Binding-site contacts:
Ligand atom C5 contacts residue ASN160 of chain 1.B at 3.6 Å.
Ligand atom O5 contacts residue ASN159 of chain 1.B at 4.3 Å.
Ligand atom C1 contacts residue ASN159 of chain 1.B at 4.5 Å.
Ligand atom C6 contacts residue ASN160 of chain 1.B at 3.3 Å.
Ligand atom C1 contacts residue ASN160 of chain 1.B at 3.7 Å.
Ligand atom O5 contacts residue ASN160 of chain 1.B at 2.7 Å (h-bond).
Ligand atom O6 contacts residue ASN160 of chain 1.B at 2.6 Å (h-bond).

Sequence of chain 1.B:
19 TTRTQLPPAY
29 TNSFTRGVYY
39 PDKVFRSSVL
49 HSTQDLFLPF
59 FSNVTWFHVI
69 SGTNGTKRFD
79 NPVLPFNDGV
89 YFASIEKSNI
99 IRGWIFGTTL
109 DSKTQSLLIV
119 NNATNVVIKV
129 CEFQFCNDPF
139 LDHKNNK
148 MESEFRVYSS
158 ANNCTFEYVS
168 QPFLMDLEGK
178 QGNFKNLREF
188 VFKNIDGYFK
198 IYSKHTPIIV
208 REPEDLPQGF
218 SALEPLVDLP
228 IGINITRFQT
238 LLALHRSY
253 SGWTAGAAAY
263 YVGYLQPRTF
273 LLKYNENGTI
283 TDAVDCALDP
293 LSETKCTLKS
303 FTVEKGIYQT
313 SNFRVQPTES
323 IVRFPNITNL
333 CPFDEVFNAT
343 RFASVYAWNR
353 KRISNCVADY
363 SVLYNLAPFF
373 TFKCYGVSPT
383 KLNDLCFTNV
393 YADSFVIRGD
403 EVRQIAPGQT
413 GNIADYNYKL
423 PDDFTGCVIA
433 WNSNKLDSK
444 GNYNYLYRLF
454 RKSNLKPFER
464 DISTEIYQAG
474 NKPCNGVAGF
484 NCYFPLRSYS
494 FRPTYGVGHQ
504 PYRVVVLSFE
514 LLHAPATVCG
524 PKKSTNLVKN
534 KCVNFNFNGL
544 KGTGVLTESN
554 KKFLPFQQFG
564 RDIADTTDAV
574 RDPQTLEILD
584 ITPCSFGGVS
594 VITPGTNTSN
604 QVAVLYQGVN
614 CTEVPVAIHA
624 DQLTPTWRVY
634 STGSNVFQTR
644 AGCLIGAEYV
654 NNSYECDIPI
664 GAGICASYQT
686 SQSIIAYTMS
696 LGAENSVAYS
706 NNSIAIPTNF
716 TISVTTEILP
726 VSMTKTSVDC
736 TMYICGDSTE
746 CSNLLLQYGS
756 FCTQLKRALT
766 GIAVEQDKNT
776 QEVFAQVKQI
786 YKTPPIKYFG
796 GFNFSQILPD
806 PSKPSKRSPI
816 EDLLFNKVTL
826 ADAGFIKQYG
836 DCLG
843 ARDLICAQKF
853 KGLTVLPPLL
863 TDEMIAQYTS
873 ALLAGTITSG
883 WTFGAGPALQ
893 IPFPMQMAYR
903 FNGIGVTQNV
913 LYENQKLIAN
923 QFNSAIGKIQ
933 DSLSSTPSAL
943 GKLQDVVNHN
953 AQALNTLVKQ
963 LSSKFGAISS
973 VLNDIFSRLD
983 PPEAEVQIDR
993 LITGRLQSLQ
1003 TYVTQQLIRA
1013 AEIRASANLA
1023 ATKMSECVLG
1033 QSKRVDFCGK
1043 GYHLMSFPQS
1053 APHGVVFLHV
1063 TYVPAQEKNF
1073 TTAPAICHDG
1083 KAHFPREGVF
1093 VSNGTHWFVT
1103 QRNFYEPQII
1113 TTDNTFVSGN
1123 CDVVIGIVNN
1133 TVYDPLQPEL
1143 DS

This protein binds this small molecule.
Small molecule (SMILES): CC(=O)N[C@@H]1[C@@H](O)[C@H](O)[C@@H](CO)O[C@H]1O